Sequence of chain 1.B:
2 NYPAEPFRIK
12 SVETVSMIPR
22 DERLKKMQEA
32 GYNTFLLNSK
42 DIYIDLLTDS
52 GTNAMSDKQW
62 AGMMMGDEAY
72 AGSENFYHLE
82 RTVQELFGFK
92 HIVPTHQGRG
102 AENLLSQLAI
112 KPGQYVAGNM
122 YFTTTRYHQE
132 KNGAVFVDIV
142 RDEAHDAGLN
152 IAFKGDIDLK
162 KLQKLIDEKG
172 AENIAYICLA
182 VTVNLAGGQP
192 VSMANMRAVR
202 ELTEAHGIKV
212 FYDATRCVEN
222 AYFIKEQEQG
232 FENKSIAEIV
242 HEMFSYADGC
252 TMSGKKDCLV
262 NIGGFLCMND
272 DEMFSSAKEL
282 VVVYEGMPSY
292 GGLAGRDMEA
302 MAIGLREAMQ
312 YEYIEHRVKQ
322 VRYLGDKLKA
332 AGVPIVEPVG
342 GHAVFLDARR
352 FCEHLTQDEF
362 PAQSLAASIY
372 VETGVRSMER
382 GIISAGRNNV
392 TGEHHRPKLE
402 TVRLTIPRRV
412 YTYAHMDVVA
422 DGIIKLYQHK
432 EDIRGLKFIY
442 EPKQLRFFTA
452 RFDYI

Sequence of chain 1.A:
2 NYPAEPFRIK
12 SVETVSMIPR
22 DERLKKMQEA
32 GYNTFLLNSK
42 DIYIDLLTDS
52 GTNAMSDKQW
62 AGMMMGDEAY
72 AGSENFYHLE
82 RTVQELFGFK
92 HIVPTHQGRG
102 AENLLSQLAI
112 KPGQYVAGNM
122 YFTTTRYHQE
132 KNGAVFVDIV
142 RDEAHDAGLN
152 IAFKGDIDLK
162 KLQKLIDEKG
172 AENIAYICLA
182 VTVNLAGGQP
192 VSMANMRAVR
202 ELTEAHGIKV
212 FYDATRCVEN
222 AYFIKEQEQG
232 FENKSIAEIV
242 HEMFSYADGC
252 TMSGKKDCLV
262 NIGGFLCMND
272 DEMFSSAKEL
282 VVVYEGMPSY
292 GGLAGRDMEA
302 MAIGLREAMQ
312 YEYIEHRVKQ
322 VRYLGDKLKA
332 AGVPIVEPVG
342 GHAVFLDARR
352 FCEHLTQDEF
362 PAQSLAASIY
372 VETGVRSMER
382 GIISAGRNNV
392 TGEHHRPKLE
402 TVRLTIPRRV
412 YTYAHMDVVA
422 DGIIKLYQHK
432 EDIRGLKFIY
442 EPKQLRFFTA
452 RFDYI

A small-molecule ligand and the protein it binds are described below.
Small molecule (SMILES): [O-][n+]1ccccc1

Sequence of chain 2.B:
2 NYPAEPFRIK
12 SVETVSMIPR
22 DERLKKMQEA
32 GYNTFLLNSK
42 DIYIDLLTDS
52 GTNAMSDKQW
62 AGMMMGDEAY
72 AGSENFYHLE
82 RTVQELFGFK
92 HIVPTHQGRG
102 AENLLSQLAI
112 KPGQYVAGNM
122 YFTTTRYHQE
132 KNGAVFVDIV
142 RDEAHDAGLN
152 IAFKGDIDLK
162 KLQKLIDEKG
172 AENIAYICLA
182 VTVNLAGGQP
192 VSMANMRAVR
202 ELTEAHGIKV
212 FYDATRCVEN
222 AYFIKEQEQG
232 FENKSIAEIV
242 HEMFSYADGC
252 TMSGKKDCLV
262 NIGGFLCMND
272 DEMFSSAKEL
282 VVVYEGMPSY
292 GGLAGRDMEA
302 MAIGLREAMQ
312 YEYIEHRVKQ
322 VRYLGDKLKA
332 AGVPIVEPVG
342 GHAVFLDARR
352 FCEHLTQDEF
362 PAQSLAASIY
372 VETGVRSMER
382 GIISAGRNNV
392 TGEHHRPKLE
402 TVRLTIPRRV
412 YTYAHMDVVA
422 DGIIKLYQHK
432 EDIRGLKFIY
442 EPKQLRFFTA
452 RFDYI

Sequence of chain 2.A:
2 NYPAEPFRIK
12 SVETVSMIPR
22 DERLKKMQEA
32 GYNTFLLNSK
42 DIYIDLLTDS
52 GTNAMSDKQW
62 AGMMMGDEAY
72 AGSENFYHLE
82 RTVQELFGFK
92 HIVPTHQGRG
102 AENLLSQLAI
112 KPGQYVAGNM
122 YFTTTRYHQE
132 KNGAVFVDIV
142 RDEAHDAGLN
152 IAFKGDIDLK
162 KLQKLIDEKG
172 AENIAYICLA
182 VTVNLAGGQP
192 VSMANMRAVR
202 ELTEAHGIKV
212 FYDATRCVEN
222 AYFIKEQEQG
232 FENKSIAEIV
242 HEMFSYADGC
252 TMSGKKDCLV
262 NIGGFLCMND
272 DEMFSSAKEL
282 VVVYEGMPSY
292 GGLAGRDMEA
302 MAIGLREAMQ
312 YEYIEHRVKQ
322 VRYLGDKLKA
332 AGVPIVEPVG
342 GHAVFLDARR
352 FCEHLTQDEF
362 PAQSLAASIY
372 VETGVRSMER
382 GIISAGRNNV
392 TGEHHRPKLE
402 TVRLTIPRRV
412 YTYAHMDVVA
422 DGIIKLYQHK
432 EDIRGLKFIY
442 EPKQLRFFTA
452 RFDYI

Binding-site contacts:
Ligand atom C5 contacts residue MET65 of chain 1.A at 3.4 Å (hydrophobic).
Ligand atom C6 contacts residue MET65 of chain 1.A at 3.9 Å (hydrophobic).
Ligand atom C5 contacts residue TRP61 of chain 2.A at 4.0 Å (hydrophobic).
Ligand atom C1 contacts residue TRP61 of chain 1.B at 4.3 Å (hydrophobic).
Ligand atom O8 contacts residue LYS11 of chain 1.B at 3.8 Å.
Ligand atom C4 contacts residue SER12 of chain 2.A at 4.2 Å.
Ligand atom C3 contacts residue SER12 of chain 2.A at 3.0 Å.
Ligand atom O8 contacts residue SER12 of chain 1.B at 4.2 Å.
Ligand atom C4 contacts residue SER12 of chain 1.B at 4.0 Å.
Ligand atom C5 contacts residue TRP61 of chain 1.B at 4.2 Å (hydrophobic).
Ligand atom C6 contacts residue MET65 of chain 2.B at 3.6 Å (hydrophobic).
Ligand atom O8 contacts residue ASP58 of chain 1.B at 4.5 Å.
Ligand atom N2 contacts residue SER12 of chain 2.A at 3.2 Å (h-bond).
Ligand atom C4 contacts residue TRP61 of chain 1.B at 3.6 Å (hydrophobic).
Ligand atom C6 contacts residue TRP61 of chain 2.A at 3.5 Å (hydrophobic).
Ligand atom C1 contacts residue MET65 of chain 2.B at 3.6 Å (hydrophobic).
Ligand atom O8 contacts residue SER12 of chain 2.A at 2.7 Å (h-bond).
Ligand atom C3 contacts residue SER12 of chain 1.B at 3.5 Å.
Ligand atom O8 contacts residue TRP61 of chain 1.B at 3.9 Å.
Ligand atom C3 contacts residue TRP61 of chain 1.B at 3.4 Å (hydrophobic).
Ligand atom N2 contacts residue SER12 of chain 1.B at 4.0 Å.
Ligand atom C1 contacts residue TRP61 of chain 2.A at 3.9 Å (hydrophobic).
Ligand atom C1 contacts residue SER12 of chain 2.A at 4.4 Å.
Ligand atom N2 contacts residue TRP61 of chain 1.B at 3.8 Å.
Ligand atom C4 contacts residue MET65 of chain 1.A at 4.5 Å (hydrophobic).